This small molecule binds to this protein.
Small molecule (SMILES): CS(=O)(=O)N1C[C@H](C(=O)Nc2ccc(Cl)c(F)c2)[C@@H](C(=O)Nc2ccc(-n3ccccc3=O)cc2F)C1

Binding-site contacts:
Ligand atom N14 contacts residue CYS209 of chain 1.A at 3.5 Å (h-bond).
Ligand atom N14 contacts residue GLY206 of chain 1.A at 3.4 Å (h-bond).
Ligand atom C31 contacts residue GLU83 of chain 1.A at 3.6 Å.
Ligand atom N14 contacts residue GLY208 of chain 1.A at 2.9 Å (h-bond).
Ligand atom C16 contacts residue TRP205 of chain 1.A at 3.5 Å (hydrophobic).
Ligand atom C15 contacts residue GLY206 of chain 1.A at 3.5 Å.
Ligand atom CL contacts residue GLY216 of chain 1.A at 3.6 Å.
Ligand atom C17 contacts residue TRP205 of chain 1.A at 3.4 Å (hydrophobic).
Ligand atom C26 contacts residue TRP205 of chain 1.A at 3.4 Å (hydrophobic).
Ligand atom C3 contacts residue GLY206 of chain 1.A at 3.2 Å.
Ligand atom N12 contacts residue GLY206 of chain 1.A at 3.2 Å (h-bond).
Ligand atom F35 contacts residue TRP205 of chain 1.A at 3.1 Å.
Ligand atom C30 contacts residue PHE162 of chain 1.A at 3.5 Å (hydrophobic).
Ligand atom C13 contacts residue TYR85 of chain 1.A at 3.6 Å (hydrophobic).
Ligand atom C9 contacts residue CYS209 of chain 1.A at 3.5 Å (hydrophobic).
Ligand atom C31 contacts residue THR84 of chain 1.A at 3.4 Å.
Ligand atom C33 contacts residue GLU135 of chain 1.A at 3.5 Å.
Ligand atom C25 contacts residue GLU83 of chain 1.A at 3.5 Å.
Ligand atom C18 contacts residue TRP205 of chain 1.A at 3.4 Å (hydrophobic).
Ligand atom C22 contacts residue GLY206 of chain 1.A at 3.4 Å.
Ligand atom O23 contacts residue GLY206 of chain 1.A at 3.4 Å (h-bond).
Ligand atom C28 contacts residue TRP205 of chain 1.A at 3.6 Å (hydrophobic).
Ligand atom C32 contacts residue ALA180 of chain 1.A at 3.4 Å (hydrophobic).
Ligand atom F34 contacts residue TYR85 of chain 1.A at 3.5 Å.
Ligand atom C36 contacts residue ALA180 of chain 1.A at 3.4 Å (hydrophobic).
Ligand atom C21 contacts residue TRP205 of chain 1.A at 3.5 Å (hydrophobic).
Ligand atom O24 contacts residue GLY206 of chain 1.A at 3.6 Å.
Ligand atom C29 contacts residue GLY206 of chain 1.A at 3.3 Å.
Ligand atom C7 contacts residue GLY206 of chain 1.A at 3.2 Å.
Ligand atom C36 contacts residue GLY208 of chain 1.A at 3.5 Å.
Ligand atom F35 contacts residue VAL203 of chain 1.A at 3.0 Å.
Ligand atom O20 contacts residue GLN182 of chain 1.A at 3.6 Å.
Ligand atom C30 contacts residue THR84 of chain 1.A at 3.4 Å.
Ligand atom O19 contacts residue GLU135 of chain 1.A at 3.0 Å (salt-bridge).
Ligand atom F35 contacts residue SER204 of chain 1.A at 3.2 Å.
Ligand atom C3 contacts residue GLY208 of chain 1.A at 3.6 Å.
Ligand atom C5 contacts residue GLY206 of chain 1.A at 3.2 Å.
Ligand atom CL contacts residue TYR218 of chain 1.A at 3.6 Å.
Ligand atom C18 contacts residue GLY206 of chain 1.A at 3.5 Å.
Ligand atom C32 contacts residue ASP179 of chain 1.A at 3.6 Å.

Sequence of chain 1.A:
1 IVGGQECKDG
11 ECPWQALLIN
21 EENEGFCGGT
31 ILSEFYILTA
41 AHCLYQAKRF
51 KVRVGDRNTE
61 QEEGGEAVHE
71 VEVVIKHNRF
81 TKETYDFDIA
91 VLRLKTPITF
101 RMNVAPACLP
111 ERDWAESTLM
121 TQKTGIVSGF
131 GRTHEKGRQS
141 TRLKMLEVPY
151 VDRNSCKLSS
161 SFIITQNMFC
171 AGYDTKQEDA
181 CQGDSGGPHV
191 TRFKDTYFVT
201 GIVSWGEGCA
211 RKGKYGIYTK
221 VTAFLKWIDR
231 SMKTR